This small molecule binds to this protein.
Small molecule (SMILES): CC(=O)N[C@@H]1[C@@H](O)[C@H](O)[C@@H](CO)O[C@H]1O

Sequence of chain 1.A:
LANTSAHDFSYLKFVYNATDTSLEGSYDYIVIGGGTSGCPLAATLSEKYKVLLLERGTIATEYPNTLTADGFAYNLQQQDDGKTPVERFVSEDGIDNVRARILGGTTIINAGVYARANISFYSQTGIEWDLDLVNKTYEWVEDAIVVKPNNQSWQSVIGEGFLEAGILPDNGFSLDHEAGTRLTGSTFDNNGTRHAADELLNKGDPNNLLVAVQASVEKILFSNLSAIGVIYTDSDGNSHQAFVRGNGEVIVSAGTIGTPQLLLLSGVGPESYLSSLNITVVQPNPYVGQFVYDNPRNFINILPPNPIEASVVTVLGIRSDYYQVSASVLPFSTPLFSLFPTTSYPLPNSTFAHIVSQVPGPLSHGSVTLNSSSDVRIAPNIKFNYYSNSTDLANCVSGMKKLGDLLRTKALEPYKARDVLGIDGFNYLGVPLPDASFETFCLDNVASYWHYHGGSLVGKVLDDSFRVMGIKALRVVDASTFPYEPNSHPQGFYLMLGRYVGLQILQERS

Binding-site contacts:
Ligand atom C5 contacts residue ASN290 of chain 1.A at 3.5 Å.
Ligand atom C4 contacts residue ASN290 of chain 1.A at 4.2 Å.
Ligand atom O5 contacts residue ASN290 of chain 1.A at 2.3 Å (h-bond).
Ligand atom C8 contacts residue ASN290 of chain 1.A at 4.5 Å.
Ligand atom C2 contacts residue ASN290 of chain 1.A at 2.5 Å.
Ligand atom N2 contacts residue ASN290 of chain 1.A at 2.9 Å (h-bond).
Ligand atom C7 contacts residue SER288 of chain 1.A at 4.1 Å.
Ligand atom O7 contacts residue ASN290 of chain 1.A at 3.1 Å (h-bond).
Ligand atom C7 contacts residue ASN290 of chain 1.A at 3.2 Å.
Ligand atom N2 contacts residue SER288 of chain 1.A at 4.2 Å.
Ligand atom C1 contacts residue ASN290 of chain 1.A at 1.4 Å.
Ligand atom C8 contacts residue LEU289 of chain 1.A at 4.4 Å (hydrophobic).
Ligand atom C8 contacts residue SER288 of chain 1.A at 3.3 Å.
Ligand atom C3 contacts residue ASN290 of chain 1.A at 3.8 Å.